Binding-site contacts:
Ligand atom OD1 contacts residue SER134 of chain 1.C at 2.6 Å (h-bond).
Ligand atom FB1 contacts residue SER132 of chain 1.C at 3.6 Å.
Ligand atom O contacts residue ARG136 of chain 1.C at 3.2 Å.
Ligand atom FB2 contacts residue SER132 of chain 1.C at 2.9 Å.
Ligand atom C contacts residue ARG137 of chain 1.C at 3.6 Å.
Ligand atom OD2 contacts residue GLU31 of chain 1.C at 3.5 Å (salt-bridge).
Ligand atom CG contacts residue HIS63 of chain 1.C at 3.4 Å.
Ligand atom N contacts residue SER135 of chain 1.C at 2.7 Å (h-bond).
Ligand atom CG1 contacts residue ARG137 of chain 1.C at 3.5 Å.
Ligand atom C contacts residue SER135 of chain 1.C at 3.5 Å.
Ligand atom FB3 contacts residue SER132 of chain 1.C at 2.8 Å.
Ligand atom OD1 contacts residue ARG137 of chain 1.C at 2.8 Å (salt-bridge).
Ligand atom ND2 contacts residue HIS63 of chain 1.C at 3.6 Å.
Ligand atom O contacts residue SER135 of chain 1.C at 3.1 Å (h-bond).
Ligand atom CA contacts residue SER135 of chain 1.C at 3.3 Å.
Ligand atom OD2 contacts residue ARG137 of chain 1.C at 3.3 Å.
Ligand atom CB contacts residue SER132 of chain 1.C at 3.1 Å.
Ligand atom C contacts residue SER132 of chain 1.C at 1.4 Å.
Ligand atom O contacts residue SER134 of chain 1.C at 3.4 Å.
Ligand atom N contacts residue SER132 of chain 1.C at 2.7 Å (h-bond).
Ligand atom CG1 contacts residue SER135 of chain 1.C at 3.1 Å.
Ligand atom C1 contacts residue HIS63 of chain 1.C at 3.6 Å.
Ligand atom CE1 contacts residue HIS63 of chain 1.C at 3.6 Å.
Ligand atom O contacts residue SER132 of chain 1.C at 2.3 Å (h-bond).
Ligand atom N contacts residue LEU133 of chain 1.C at 3.0 Å (h-bond).
Ligand atom CG1 contacts residue SER134 of chain 1.C at 3.3 Å.
Ligand atom CB contacts residue HIS63 of chain 1.C at 3.4 Å.
Ligand atom CG2 contacts residue SER135 of chain 1.C at 3.2 Å.
Ligand atom OD1 contacts residue GLU31 of chain 1.C at 3.6 Å.
Ligand atom FB3 contacts residue HIS63 of chain 1.C at 2.8 Å.
Ligand atom C contacts residue HIS63 of chain 1.C at 3.6 Å.
Ligand atom O contacts residue ARG165 of chain 1.C at 2.9 Å (salt-bridge).
Ligand atom FB1 contacts residue ARG165 of chain 1.C at 3.1 Å.
Ligand atom O contacts residue GLY164 of chain 1.C at 3.3 Å.
Ligand atom C1 contacts residue SER132 of chain 1.C at 2.5 Å.
Ligand atom CA contacts residue SER132 of chain 1.C at 2.4 Å.
Ligand atom O contacts residue ARG165 of chain 1.C at 2.9 Å (salt-bridge).
Ligand atom O contacts residue ARG137 of chain 1.C at 2.9 Å (salt-bridge).
Ligand atom N contacts residue HIS63 of chain 1.C at 3.5 Å (h-bond).
Ligand atom O contacts residue LEU133 of chain 1.C at 3.5 Å (h-bond).

Sequence of chain 1.C:
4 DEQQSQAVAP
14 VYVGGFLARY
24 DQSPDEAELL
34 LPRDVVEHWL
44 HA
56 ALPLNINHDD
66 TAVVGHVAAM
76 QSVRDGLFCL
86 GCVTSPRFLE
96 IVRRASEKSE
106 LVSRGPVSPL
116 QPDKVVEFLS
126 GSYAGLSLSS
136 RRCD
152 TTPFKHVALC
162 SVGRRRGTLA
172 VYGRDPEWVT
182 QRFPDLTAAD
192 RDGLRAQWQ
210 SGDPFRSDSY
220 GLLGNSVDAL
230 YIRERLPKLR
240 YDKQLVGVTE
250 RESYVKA

This protein binds this small molecule.
Small molecule (SMILES): CC(=O)N[C@H](C(=O)N[C@H](C(=O)N[C@@H](CC(=O)N(C)C)C(=O)N[C@@H](C)[C@H](O)C(F)(F)F)C(C)(C)C(=O)O)C(C)C